Binding-site contacts:
Ligand atom O7 contacts residue GLU110 of chain 3.B at 4.4 Å.
Ligand atom C1 contacts residue ASN107 of chain 3.B at 1.4 Å.
Ligand atom C4 contacts residue ASN107 of chain 3.B at 4.2 Å.
Ligand atom O7 contacts residue ASN107 of chain 3.B at 3.4 Å (h-bond).
Ligand atom C8 contacts residue ASN107 of chain 3.B at 4.4 Å.
Ligand atom C5 contacts residue ASN107 of chain 3.B at 3.7 Å.
Ligand atom C3 contacts residue ASN107 of chain 3.B at 3.8 Å.
Ligand atom C2 contacts residue ASN107 of chain 3.B at 2.4 Å.
Ligand atom N2 contacts residue ASN107 of chain 3.B at 2.8 Å (h-bond).
Ligand atom C7 contacts residue ASN107 of chain 3.B at 3.3 Å.
Ligand atom O5 contacts residue ASN107 of chain 3.B at 2.4 Å (h-bond).

This small molecule binds to this protein.
Small molecule (SMILES): CC(=O)N[C@@H]1[C@@H](O)[C@H](O)[C@@H](CO)O[C@H]1O

Sequence of chain 3.B:
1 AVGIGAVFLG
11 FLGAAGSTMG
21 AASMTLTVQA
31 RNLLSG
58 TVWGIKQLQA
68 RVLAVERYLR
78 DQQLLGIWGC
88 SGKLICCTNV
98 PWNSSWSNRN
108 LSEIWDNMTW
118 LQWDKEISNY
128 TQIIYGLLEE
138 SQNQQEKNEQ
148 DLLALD